Binding-site contacts:
Ligand atom C3 contacts residue GLN447 of chain 1.A at 4.2 Å.
Ligand atom C2 contacts residue SER294 of chain 1.A at 3.8 Å.
Ligand atom O1 contacts residue THR295 of chain 1.A at 4.1 Å.
Ligand atom O2 contacts residue THR331 of chain 1.A at 4.4 Å.
Ligand atom C2 contacts residue VAL332 of chain 1.A at 4.3 Å (hydrophobic).
Ligand atom O2 contacts residue ILE603 of chain 1.A at 3.9 Å.
Ligand atom C3 contacts residue THR331 of chain 1.A at 3.8 Å.
Ligand atom C3 contacts residue ASP599 of chain 1.A at 4.4 Å.
Ligand atom C2 contacts residue ALA333 of chain 1.A at 3.9 Å (hydrophobic).
Ligand atom C3 contacts residue ILE603 of chain 1.A at 4.0 Å (hydrophobic).
Ligand atom O1 contacts residue THR331 of chain 1.A at 4.4 Å.
Ligand atom C2 contacts residue SER296 of chain 1.A at 4.3 Å.
Ligand atom C1 contacts residue THR295 of chain 1.A at 3.7 Å.
Ligand atom O2 contacts residue ALA333 of chain 1.A at 3.8 Å.
Ligand atom C2 contacts residue THR331 of chain 1.A at 3.0 Å.
Ligand atom O1 contacts residue SER296 of chain 1.A at 3.1 Å (h-bond).
Ligand atom C1 contacts residue ALA333 of chain 1.A at 3.9 Å (hydrophobic).
Ligand atom O1 contacts residue SER294 of chain 1.A at 3.5 Å (h-bond).
Ligand atom C1 contacts residue SER294 of chain 1.A at 2.8 Å.
Ligand atom C2 contacts residue ILE603 of chain 1.A at 3.9 Å (hydrophobic).
Ligand atom C1 contacts residue SER296 of chain 1.A at 3.5 Å.
Ligand atom C3 contacts residue ALA333 of chain 1.A at 4.3 Å (hydrophobic).
Ligand atom C1 contacts residue THR331 of chain 1.A at 3.2 Å.

A small-molecule ligand and the protein it binds are described below.
Small molecule (SMILES): COCCO

Sequence of chain 1.A:
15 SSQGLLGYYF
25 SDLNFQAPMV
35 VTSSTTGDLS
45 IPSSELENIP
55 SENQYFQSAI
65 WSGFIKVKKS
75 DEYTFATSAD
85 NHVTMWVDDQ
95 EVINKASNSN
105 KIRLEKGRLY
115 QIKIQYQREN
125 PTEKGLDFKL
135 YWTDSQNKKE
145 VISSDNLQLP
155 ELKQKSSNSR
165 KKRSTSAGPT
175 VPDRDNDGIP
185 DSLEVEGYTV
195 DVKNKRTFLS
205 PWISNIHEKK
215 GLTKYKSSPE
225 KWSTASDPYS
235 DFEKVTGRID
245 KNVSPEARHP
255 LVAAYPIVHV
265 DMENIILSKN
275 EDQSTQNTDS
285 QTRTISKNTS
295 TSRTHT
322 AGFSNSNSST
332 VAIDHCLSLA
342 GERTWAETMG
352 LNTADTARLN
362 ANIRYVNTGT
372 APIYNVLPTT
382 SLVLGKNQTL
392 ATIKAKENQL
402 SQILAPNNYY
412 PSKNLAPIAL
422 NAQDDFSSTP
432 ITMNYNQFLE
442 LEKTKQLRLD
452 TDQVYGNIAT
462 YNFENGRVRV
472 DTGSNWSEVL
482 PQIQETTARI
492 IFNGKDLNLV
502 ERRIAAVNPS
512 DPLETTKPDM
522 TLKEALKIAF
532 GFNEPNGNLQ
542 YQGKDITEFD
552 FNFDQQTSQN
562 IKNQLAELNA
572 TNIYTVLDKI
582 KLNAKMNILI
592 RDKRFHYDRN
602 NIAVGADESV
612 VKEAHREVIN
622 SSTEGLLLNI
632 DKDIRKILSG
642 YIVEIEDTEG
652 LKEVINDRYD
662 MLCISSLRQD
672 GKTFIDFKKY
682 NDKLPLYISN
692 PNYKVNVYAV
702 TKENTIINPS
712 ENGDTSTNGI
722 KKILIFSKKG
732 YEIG